Sequence of chain 1.A:
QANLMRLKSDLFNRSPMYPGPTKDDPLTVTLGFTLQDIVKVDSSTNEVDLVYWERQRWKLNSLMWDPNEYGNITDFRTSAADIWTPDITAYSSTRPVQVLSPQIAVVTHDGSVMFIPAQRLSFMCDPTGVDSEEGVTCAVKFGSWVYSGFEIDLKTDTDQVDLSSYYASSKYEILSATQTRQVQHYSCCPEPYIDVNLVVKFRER

This small molecule binds to this protein.
Small molecule (SMILES): CC(=O)N[C@@H]1[C@@H](O)[C@H](O)[C@@H](CO)O[C@H]1O

Binding-site contacts:
Ligand atom C3 contacts residue ASN72 of chain 1.A at 3.9 Å.
Ligand atom O6 contacts residue ASN72 of chain 1.A at 4.2 Å.
Ligand atom O5 contacts residue GLY71 of chain 1.A at 4.1 Å.
Ligand atom C2 contacts residue ASN72 of chain 1.A at 2.9 Å.
Ligand atom C1 contacts residue ASN72 of chain 1.A at 1.4 Å.
Ligand atom C6 contacts residue ASN72 of chain 1.A at 4.0 Å.
Ligand atom C6 contacts residue GLY71 of chain 1.A at 4.1 Å.
Ligand atom O5 contacts residue ASN72 of chain 1.A at 2.2 Å (h-bond).
Ligand atom O6 contacts residue GLY71 of chain 1.A at 3.8 Å.
Ligand atom N2 contacts residue ASN72 of chain 1.A at 3.4 Å (h-bond).
Ligand atom C5 contacts residue ASN72 of chain 1.A at 3.0 Å.
Ligand atom C7 contacts residue ASN72 of chain 1.A at 4.4 Å.
Ligand atom C4 contacts residue ASN72 of chain 1.A at 4.0 Å.